This small molecule binds to this protein.
Small molecule (SMILES): C[C@@H](O)[C@H](NC(=O)[C@@H]1CCCN1C(=O)[C@H](CC(N)=O)NC(=O)[C@H](CCC(=O)O)NC(=O)[C@H](Cc1ccc(O)cc1)NC(=O)CNC(=O)[C@@H](N)CC(N)=O)C(=O)N[C@@H](Cc1ccc(O)cc1)C(=O)N[C@@H](CCCCN)C(=O)O

Binding-site contacts:
Ligand atom CA contacts residue ILE93 of chain 1.C at 3.3 Å (hydrophobic).
Ligand atom CD contacts residue GLU110 of chain 1.C at 2.8 Å.
Ligand atom OH contacts residue LYS132 of chain 1.C at 2.9 Å (salt-bridge).
Ligand atom N contacts residue ASN88 of chain 1.C at 2.9 Å (h-bond).
Ligand atom CE1 contacts residue ILE93 of chain 1.C at 3.4 Å (hydrophobic).
Ligand atom CD1 contacts residue SER91 of chain 1.C at 3.5 Å.
Ligand atom OH contacts residue GLY108 of chain 1.C at 2.7 Å (h-bond).
Ligand atom N contacts residue ASP35 of chain 1.C at 3.4 Å (salt-bridge).
Ligand atom C contacts residue SER91 of chain 1.C at 3.5 Å.
Ligand atom O contacts residue ARG95 of chain 1.C at 2.7 Å (salt-bridge).
Ligand atom O contacts residue ILE93 of chain 1.C at 2.8 Å (h-bond).
Ligand atom OE2 contacts residue ARG33 of chain 1.C at 3.0 Å.
Ligand atom CG contacts residue GLU110 of chain 1.C at 3.1 Å.
Ligand atom CD2 contacts residue SER91 of chain 1.C at 3.5 Å.
Ligand atom CA contacts residue ASN88 of chain 1.C at 3.5 Å.
Ligand atom N contacts residue SER91 of chain 1.C at 2.9 Å (h-bond).
Ligand atom N contacts residue ILE93 of chain 1.C at 2.9 Å (h-bond).
Ligand atom CG contacts residue ILE90 of chain 1.C at 3.4 Å (hydrophobic).
Ligand atom CB contacts residue ILE90 of chain 1.C at 2.9 Å (hydrophobic).
Ligand atom CG contacts residue PHE135 of chain 1.C at 3.5 Å (hydrophobic).
Ligand atom ND2 contacts residue ILE90 of chain 1.C at 3.1 Å (h-bond).
Ligand atom CZ contacts residue GLY108 of chain 1.C at 3.4 Å.
Ligand atom OH contacts residue ILE93 of chain 1.C at 3.5 Å.
Ligand atom CB contacts residue PHE135 of chain 1.C at 3.4 Å (hydrophobic).
Ligand atom CA contacts residue ASP35 of chain 1.C at 3.4 Å.
Ligand atom CZ contacts residue LYS132 of chain 1.C at 3.5 Å.
Ligand atom OH contacts residue GLU110 of chain 1.C at 3.5 Å (salt-bridge).
Ligand atom OH contacts residue LEU131 of chain 1.C at 3.5 Å.
Ligand atom CE1 contacts residue GLY108 of chain 1.C at 3.3 Å.
Ligand atom CA contacts residue SER91 of chain 1.C at 3.2 Å.
Ligand atom CZ contacts residue ILE93 of chain 1.C at 3.5 Å (hydrophobic).
Ligand atom OH contacts residue GLY109 of chain 1.C at 3.4 Å.
Ligand atom ND2 contacts residue VAL87 of chain 1.C at 2.9 Å (h-bond).
Ligand atom OE1 contacts residue ARG33 of chain 1.C at 3.5 Å.
Ligand atom OH contacts residue VAL128 of chain 1.C at 2.6 Å (h-bond).
Ligand atom CB contacts residue SER91 of chain 1.C at 3.4 Å.
Ligand atom OD1 contacts residue PHE135 of chain 1.C at 2.9 Å.
Ligand atom CD contacts residue ARG33 of chain 1.C at 3.3 Å.
Ligand atom CG contacts residue SER91 of chain 1.C at 3.4 Å.
Ligand atom CG contacts residue ASP35 of chain 1.C at 3.4 Å.

Sequence of chain 1.C:
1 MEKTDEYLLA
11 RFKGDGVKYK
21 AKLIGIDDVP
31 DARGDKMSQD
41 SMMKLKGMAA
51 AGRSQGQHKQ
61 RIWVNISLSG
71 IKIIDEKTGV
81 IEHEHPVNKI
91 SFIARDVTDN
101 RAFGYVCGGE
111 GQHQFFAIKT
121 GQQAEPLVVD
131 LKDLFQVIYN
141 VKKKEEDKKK